Sequence of chain 59.B:
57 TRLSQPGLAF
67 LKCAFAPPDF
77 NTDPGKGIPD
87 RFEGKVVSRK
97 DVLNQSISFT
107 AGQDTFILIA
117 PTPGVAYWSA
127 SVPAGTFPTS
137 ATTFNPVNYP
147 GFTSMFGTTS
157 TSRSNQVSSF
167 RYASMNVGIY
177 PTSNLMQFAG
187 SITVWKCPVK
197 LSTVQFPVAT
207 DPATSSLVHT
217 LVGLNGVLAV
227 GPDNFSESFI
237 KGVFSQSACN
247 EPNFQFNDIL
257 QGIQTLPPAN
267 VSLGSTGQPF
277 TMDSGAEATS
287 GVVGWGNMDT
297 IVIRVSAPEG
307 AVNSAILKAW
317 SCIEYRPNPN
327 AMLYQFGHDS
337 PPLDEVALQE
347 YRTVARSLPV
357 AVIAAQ

The protein below binds the small molecule below.
Small molecule (SMILES): CC(C)[C@H](NC(=O)[C@H](CCCN=C(N)N)NC(=O)[C@@H](N)CCC(=O)O)C(=O)N[C@H](C=O)CCCCN

Binding-site contacts:
Ligand atom CG2 contacts residue PHE76 of chain 59.B at 3.8 Å (hydrophobic).